Sequence of chain 1.B:
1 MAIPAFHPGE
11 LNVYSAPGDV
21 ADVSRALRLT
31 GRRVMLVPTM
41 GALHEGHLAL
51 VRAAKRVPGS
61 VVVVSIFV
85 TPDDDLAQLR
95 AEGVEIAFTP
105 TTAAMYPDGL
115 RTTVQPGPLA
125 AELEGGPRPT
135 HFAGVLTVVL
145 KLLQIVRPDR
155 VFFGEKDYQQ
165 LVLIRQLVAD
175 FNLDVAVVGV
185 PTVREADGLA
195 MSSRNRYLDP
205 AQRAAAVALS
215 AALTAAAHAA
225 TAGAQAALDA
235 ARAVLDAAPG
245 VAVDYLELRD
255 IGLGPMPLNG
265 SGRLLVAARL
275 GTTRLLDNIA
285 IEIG

The protein below binds the small molecule below.
Small molecule (SMILES): COc1ccc2c(c1)cc(C(=O)NS(=O)(=O)Cc1ccc(C(F)(F)F)cc1)n2CC(=O)O

Binding-site contacts:
Ligand atom CAM contacts residue MET40 of chain 1.B at 3.6 Å (hydrophobic).
Ligand atom CAK contacts residue MET40 of chain 1.B at 3.9 Å (hydrophobic).
Ligand atom FAG contacts residue VAL142 of chain 1.B at 3.6 Å.
Ligand atom N contacts residue HIS44 of chain 1.B at 3.2 Å (h-bond).
Ligand atom OAC contacts residue HIS47 of chain 1.B at 3.4 Å (h-bond).
Ligand atom OAU contacts residue THR186 of chain 1.B at 3.6 Å.
Ligand atom CBA contacts residue HIS44 of chain 1.B at 3.4 Å.
Ligand atom FAG contacts residue VAL143 of chain 1.B at 3.5 Å.
Ligand atom CBC contacts residue HIS44 of chain 1.B at 3.5 Å.
Ligand atom CAJ contacts residue PRO38 of chain 1.B at 3.5 Å (hydrophobic).
Ligand atom CA contacts residue MET195 of chain 1.B at 3.6 Å (hydrophobic).
Ligand atom CAN contacts residue VAL187 of chain 1.B at 3.8 Å (hydrophobic).
Ligand atom CAP contacts residue GLY46 of chain 1.B at 3.5 Å.
Ligand atom CAK contacts residue GLN164 of chain 1.B at 3.6 Å.
Ligand atom CAQ contacts residue HIS44 of chain 1.B at 3.8 Å.
Ligand atom CAO contacts residue MET195 of chain 1.B at 3.5 Å (hydrophobic).
Ligand atom CAJ contacts residue THR39 of chain 1.B at 3.6 Å.
Ligand atom OAD contacts residue MET40 of chain 1.B at 3.6 Å.
Ligand atom OAU contacts residue GLY46 of chain 1.B at 3.7 Å.
Ligand atom NAT contacts residue HIS47 of chain 1.B at 3.9 Å.
Ligand atom CBB contacts residue HIS44 of chain 1.B at 3.8 Å.
Ligand atom CAA contacts residue VAL184 of chain 1.B at 3.7 Å (hydrophobic).
Ligand atom CAY contacts residue VAL187 of chain 1.B at 3.9 Å (hydrophobic).
Ligand atom OAU contacts residue VAL187 of chain 1.B at 3.0 Å (h-bond).
Ligand atom CAN contacts residue GLY46 of chain 1.B at 3.9 Å.
Ligand atom CAW contacts residue HIS47 of chain 1.B at 3.6 Å.
Ligand atom CAY contacts residue GLY46 of chain 1.B at 3.4 Å.
Ligand atom CAP contacts residue GLY158 of chain 1.B at 3.8 Å.
Ligand atom CAA contacts residue PRO185 of chain 1.B at 3.4 Å (hydrophobic).
Ligand atom CAW contacts residue HIS44 of chain 1.B at 3.8 Å.
Ligand atom CA contacts residue HIS44 of chain 1.B at 3.7 Å.
Ligand atom CAS contacts residue PRO38 of chain 1.B at 3.7 Å (hydrophobic).
Ligand atom OAE contacts residue THR39 of chain 1.B at 3.5 Å.
Ligand atom CAO contacts residue LYS160 of chain 1.B at 3.9 Å.
Ligand atom OAU contacts residue PRO185 of chain 1.B at 3.6 Å.
Ligand atom CAA contacts residue GLY46 of chain 1.B at 3.5 Å.
Ligand atom FAI contacts residue VAL142 of chain 1.B at 3.8 Å.
Ligand atom OAC contacts residue HIS44 of chain 1.B at 3.3 Å.
Ligand atom OAE contacts residue HIS47 of chain 1.B at 3.1 Å (h-bond).
Ligand atom OAE contacts residue MET40 of chain 1.B at 3.2 Å (h-bond).